Sequence of chain 1.B:
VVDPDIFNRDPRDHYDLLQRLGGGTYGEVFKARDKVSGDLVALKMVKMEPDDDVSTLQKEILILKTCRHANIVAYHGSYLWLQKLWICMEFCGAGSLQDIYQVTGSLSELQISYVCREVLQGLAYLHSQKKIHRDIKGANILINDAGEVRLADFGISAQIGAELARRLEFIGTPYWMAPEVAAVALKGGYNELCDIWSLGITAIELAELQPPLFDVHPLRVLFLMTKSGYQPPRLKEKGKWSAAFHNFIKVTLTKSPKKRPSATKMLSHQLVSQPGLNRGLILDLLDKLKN

Binding-site contacts:
Ligand atom F20 contacts residue ASN141 of chain 1.B at 3.2 Å.
Ligand atom C2 contacts residue LEU143 of chain 1.B at 3.8 Å (hydrophobic).
Ligand atom C32 contacts residue LEU22 of chain 1.B at 3.6 Å (hydrophobic).
Ligand atom O29 contacts residue PHE92 of chain 1.B at 3.5 Å.
Ligand atom F21 contacts residue ALA153 of chain 1.B at 3.5 Å.
Ligand atom C28 contacts residue GLY96 of chain 1.B at 3.7 Å.
Ligand atom F17 contacts residue VAL30 of chain 1.B at 3.0 Å.
Ligand atom N1 contacts residue LEU143 of chain 1.B at 3.6 Å.
Ligand atom C6 contacts residue CYS93 of chain 1.B at 3.6 Å (hydrophobic).
Ligand atom O29 contacts residue CYS93 of chain 1.B at 3.2 Å (h-bond).
Ligand atom C30 contacts residue PHE92 of chain 1.B at 3.6 Å (hydrophobic).
Ligand atom C4 contacts residue LEU143 of chain 1.B at 3.5 Å (hydrophobic).
Ligand atom C34 contacts residue ASP100 of chain 1.B at 3.3 Å.
Ligand atom N9 contacts residue VAL74 of chain 1.B at 3.7 Å.
Ligand atom C7 contacts residue MET90 of chain 1.B at 3.7 Å (hydrophobic).
Ligand atom C32 contacts residue ASP100 of chain 1.B at 3.5 Å.
Ligand atom N9 contacts residue MET90 of chain 1.B at 3.4 Å.
Ligand atom N22 contacts residue CYS93 of chain 1.B at 3.0 Å (h-bond).
Ligand atom C35 contacts residue ASP100 of chain 1.B at 3.3 Å.
Ligand atom C25 contacts residue ASP100 of chain 1.B at 3.6 Å.
Ligand atom N3 contacts residue LEU143 of chain 1.B at 3.6 Å.
Ligand atom C6 contacts residue LEU143 of chain 1.B at 3.4 Å (hydrophobic).
Ligand atom C31 contacts residue ASP100 of chain 1.B at 3.6 Å.
Ligand atom N9 contacts residue GLU91 of chain 1.B at 3.0 Å (salt-bridge).
Ligand atom C6 contacts residue GLU91 of chain 1.B at 3.3 Å.
Ligand atom C5 contacts residue LEU143 of chain 1.B at 3.3 Å (hydrophobic).
Ligand atom F17 contacts residue LEU22 of chain 1.B at 3.3 Å.
Ligand atom O8 contacts residue MET90 of chain 1.B at 3.2 Å.
Ligand atom F20 contacts residue ASP154 of chain 1.B at 3.4 Å.
Ligand atom F19 contacts residue ASP154 of chain 1.B at 3.5 Å.
Ligand atom C23 contacts residue GLY96 of chain 1.B at 3.6 Å.
Ligand atom N1 contacts residue CYS93 of chain 1.B at 3.0 Å (h-bond).
Ligand atom C14 contacts residue GLY24 of chain 1.B at 3.5 Å.
Ligand atom N33 contacts residue ASP100 of chain 1.B at 2.7 Å (salt-bridge).
Ligand atom F21 contacts residue LEU143 of chain 1.B at 3.5 Å.
Ligand atom C6 contacts residue ALA43 of chain 1.B at 3.8 Å (hydrophobic).
Ligand atom C13 contacts residue GLY25 of chain 1.B at 3.7 Å.
Ligand atom C30 contacts residue GLY94 of chain 1.B at 3.3 Å.
Ligand atom C16 contacts residue VAL30 of chain 1.B at 3.6 Å (hydrophobic).
Ligand atom C15 contacts residue GLY23 of chain 1.B at 3.8 Å.

A small-molecule ligand and the protein it binds are described below.
Small molecule (SMILES): COc1cc2c(cc1Nc1ncc(C(N)=O)c(Nc3c(F)cccc3C(F)(F)F)n1)CN(C)CC2